Binding-site contacts:
Ligand atom C2 contacts residue NAG1 of chain 46.L at 4.3 Å.
Ligand atom O5 contacts residue ASN77 of chain 46.F at 2.4 Å (h-bond).
Ligand atom C8 contacts residue ASN77 of chain 46.F at 4.1 Å.
Ligand atom C2 contacts residue ASN77 of chain 46.F at 2.3 Å.
Ligand atom O5 contacts residue NAG1 of chain 46.L at 4.2 Å.
Ligand atom C3 contacts residue ASN77 of chain 46.F at 3.7 Å.
Ligand atom C1 contacts residue NAG1 of chain 46.L at 3.4 Å.
Ligand atom O5 contacts residue THR94 of chain 46.F at 3.8 Å.
Ligand atom O7 contacts residue ASN77 of chain 46.F at 2.3 Å (h-bond).
Ligand atom N2 contacts residue ASN77 of chain 46.F at 2.8 Å (h-bond).
Ligand atom C8 contacts residue NAG1 of chain 46.L at 4.3 Å.
Ligand atom C6 contacts residue THR94 of chain 46.F at 4.0 Å.
Ligand atom N2 contacts residue NAG1 of chain 46.L at 4.2 Å.
Ligand atom C5 contacts residue NAG1 of chain 46.L at 4.5 Å.
Ligand atom C5 contacts residue ASN77 of chain 46.F at 3.7 Å.
Ligand atom C4 contacts residue ASN77 of chain 46.F at 4.2 Å.
Ligand atom C7 contacts residue NAG1 of chain 46.L at 4.3 Å.
Ligand atom C7 contacts residue ASN77 of chain 46.F at 2.7 Å.
Ligand atom O6 contacts residue THR94 of chain 46.F at 4.0 Å.
Ligand atom C1 contacts residue ASN77 of chain 46.F at 1.5 Å.

Sequence of chain 46.F:
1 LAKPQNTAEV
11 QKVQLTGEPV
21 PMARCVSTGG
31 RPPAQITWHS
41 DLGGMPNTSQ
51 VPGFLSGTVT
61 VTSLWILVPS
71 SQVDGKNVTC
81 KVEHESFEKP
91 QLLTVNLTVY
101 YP

The protein below binds the small molecule below.
Small molecule (SMILES): CC(=O)N[C@H]1[C@H](O[C@H]2[C@H](O)[C@@H](NC(C)=O)CO[C@@H]2CO)O[C@H](CO)[C@@H](O)[C@@H]1O